The small molecule below binds the protein below.
Small molecule (SMILES): [H]/N=C(\NO)c1cccc(C(C)(C)NC(=O)Nc2ccc(Cl)cc2)c1

Sequence of chain 1.H:
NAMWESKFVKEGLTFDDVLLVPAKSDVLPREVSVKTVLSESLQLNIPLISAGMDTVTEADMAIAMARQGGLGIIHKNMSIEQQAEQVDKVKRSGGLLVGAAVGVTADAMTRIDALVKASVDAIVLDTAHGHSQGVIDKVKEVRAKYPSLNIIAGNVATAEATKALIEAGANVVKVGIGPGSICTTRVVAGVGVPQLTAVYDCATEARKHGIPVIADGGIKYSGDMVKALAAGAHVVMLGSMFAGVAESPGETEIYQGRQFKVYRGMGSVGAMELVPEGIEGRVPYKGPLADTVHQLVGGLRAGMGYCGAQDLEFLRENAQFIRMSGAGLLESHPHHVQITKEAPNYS

Sequence of chain 1.F:
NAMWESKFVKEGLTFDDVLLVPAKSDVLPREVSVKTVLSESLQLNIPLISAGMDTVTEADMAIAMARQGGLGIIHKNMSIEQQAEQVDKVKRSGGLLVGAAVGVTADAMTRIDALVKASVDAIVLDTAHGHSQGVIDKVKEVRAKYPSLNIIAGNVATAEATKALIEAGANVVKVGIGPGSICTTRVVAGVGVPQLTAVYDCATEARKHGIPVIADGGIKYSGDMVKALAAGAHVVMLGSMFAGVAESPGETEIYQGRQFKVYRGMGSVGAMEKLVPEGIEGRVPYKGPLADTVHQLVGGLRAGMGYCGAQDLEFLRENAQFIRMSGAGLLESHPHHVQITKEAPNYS

Binding-site contacts:
Ligand atom C12 contacts residue MET294 of chain 1.H at 3.6 Å (hydrophobic).
Ligand atom N2 contacts residue GLU313 of chain 1.H at 3.6 Å.
Ligand atom C21 contacts residue TYR342 of chain 1.F at 3.8 Å (hydrophobic).
Ligand atom C2 contacts residue MET294 of chain 1.H at 3.9 Å (hydrophobic).
Ligand atom O2 contacts residue ALA150 of chain 1.H at 3.4 Å.
Ligand atom N2 contacts residue IMP1 of chain 1.EA at 3.0 Å.
Ligand atom C13 contacts residue GLU313 of chain 1.H at 4.0 Å.
Ligand atom C2 contacts residue GLY289 of chain 1.H at 3.6 Å.
Ligand atom C7 contacts residue IMP1 of chain 1.EA at 3.8 Å.
Ligand atom C18 contacts residue ALA150 of chain 1.H at 3.5 Å (hydrophobic).
Ligand atom C7 contacts residue ALA150 of chain 1.H at 3.6 Å (hydrophobic).
Ligand atom C17 contacts residue GLU313 of chain 1.H at 3.9 Å.
Ligand atom C20 contacts residue HIS151 of chain 1.H at 3.8 Å.
Ligand atom O1 contacts residue THR149 of chain 1.H at 3.7 Å.
Ligand atom C22 contacts residue TYR342 of chain 1.F at 3.5 Å (hydrophobic).
Ligand atom N4 contacts residue GLU313 of chain 1.H at 3.0 Å (salt-bridge).
Ligand atom C10 contacts residue ALA150 of chain 1.H at 3.6 Å (hydrophobic).
Ligand atom C3 contacts residue MET288 of chain 1.H at 3.5 Å (hydrophobic).
Ligand atom CL contacts residue SER154 of chain 1.H at 3.8 Å.
Ligand atom C13 contacts residue GLY289 of chain 1.H at 4.0 Å.
Ligand atom C13 contacts residue VAL311 of chain 1.H at 3.6 Å (hydrophobic).
Ligand atom CL contacts residue TYR342 of chain 1.F at 4.0 Å.
Ligand atom C10 contacts residue GLU313 of chain 1.H at 3.7 Å.
Ligand atom C5 contacts residue ALA150 of chain 1.H at 3.9 Å (hydrophobic).
Ligand atom N2 contacts residue THR207 of chain 1.H at 3.6 Å (h-bond).
Ligand atom C17 contacts residue ALA150 of chain 1.H at 3.7 Å (hydrophobic).
Ligand atom C4 contacts residue GLY289 of chain 1.H at 3.9 Å.
Ligand atom N1 contacts residue ALA150 of chain 1.H at 3.4 Å.
Ligand atom CL contacts residue GLY341 of chain 1.F at 3.3 Å.
Ligand atom C3 contacts residue GLY289 of chain 1.H at 3.5 Å.
Ligand atom C21 contacts residue ALA338 of chain 1.F at 3.6 Å (hydrophobic).
Ligand atom O1 contacts residue ALA150 of chain 1.H at 3.4 Å (h-bond).
Ligand atom C21 contacts residue PRO51 of chain 1.F at 3.8 Å (hydrophobic).
Ligand atom N4 contacts residue ALA150 of chain 1.H at 3.7 Å.
Ligand atom C6 contacts residue ALA150 of chain 1.H at 3.7 Å (hydrophobic).
Ligand atom CL contacts residue HIS151 of chain 1.H at 3.5 Å.
Ligand atom C22 contacts residue GLU313 of chain 1.H at 3.8 Å.
Ligand atom C22 contacts residue ALA338 of chain 1.F at 4.0 Å (hydrophobic).
Ligand atom N3 contacts residue GLU313 of chain 1.H at 3.5 Å (salt-bridge).
Ligand atom C22 contacts residue PRO51 of chain 1.F at 3.9 Å (hydrophobic).